Sequence of chain 1.A:
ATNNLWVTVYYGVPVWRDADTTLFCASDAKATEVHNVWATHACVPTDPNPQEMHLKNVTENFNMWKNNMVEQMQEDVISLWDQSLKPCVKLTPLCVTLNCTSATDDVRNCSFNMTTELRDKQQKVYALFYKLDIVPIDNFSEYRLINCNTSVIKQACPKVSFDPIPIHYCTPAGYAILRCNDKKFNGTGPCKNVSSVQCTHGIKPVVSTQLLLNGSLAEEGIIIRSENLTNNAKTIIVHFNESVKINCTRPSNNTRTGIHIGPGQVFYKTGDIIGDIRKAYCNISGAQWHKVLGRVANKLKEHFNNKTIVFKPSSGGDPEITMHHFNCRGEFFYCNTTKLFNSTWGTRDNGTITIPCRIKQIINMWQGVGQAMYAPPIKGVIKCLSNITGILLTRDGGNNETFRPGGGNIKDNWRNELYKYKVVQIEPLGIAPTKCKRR

A small-molecule ligand and the protein it binds are described below.
Small molecule (SMILES): CC(=O)N[C@H]1[C@H](O[C@H]2[C@H](O)[C@@H](NC(C)=O)CO[C@@H]2CO)O[C@H](CO)[C@@H](O[C@@H]2O[C@H](CO[C@H]3O[C@H](CO)[C@@H](O)[C@H](O)[C@@H]3O)[C@@H](O)[C@H](O[C@H]3O[C@H](CO)[C@@H](O)[C@H](O)[C@@H]3O[C@H]3O[C@H](CO)[C@@H](O)[C@H](O)[C@@H]3O)[C@@H]2O)[C@@H]1O

Binding-site contacts:
Ligand atom C7 contacts residue ASN256 of chain 1.A at 3.2 Å.
Ligand atom C3 contacts residue HIS3 of chain 1.C at 4.0 Å.
Ligand atom C2 contacts residue ASN256 of chain 1.A at 2.5 Å.
Ligand atom O7 contacts residue TYR25 of chain 1.C at 3.1 Å.
Ligand atom O5 contacts residue TYR25 of chain 1.C at 3.8 Å.
Ligand atom O5 contacts residue ASN259 of chain 1.A at 3.7 Å.
Ligand atom O5 contacts residue THR258 of chain 1.A at 3.3 Å (h-bond).
Ligand atom N2 contacts residue TYR25 of chain 1.C at 4.2 Å.
Ligand atom O3 contacts residue GLY26 of chain 1.C at 3.5 Å.
Ligand atom C4 contacts residue TYR25 of chain 1.C at 4.2 Å (hydrophobic).
Ligand atom N2 contacts residue ASN256 of chain 1.A at 2.9 Å (h-bond).
Ligand atom C8 contacts residue VAL27 of chain 1.C at 4.1 Å (hydrophobic).
Ligand atom C1 contacts residue ASN259 of chain 1.A at 4.2 Å.
Ligand atom O2 contacts residue HIS3 of chain 1.C at 4.0 Å.
Ligand atom C6 contacts residue HIS3 of chain 1.C at 3.9 Å.
Ligand atom C3 contacts residue ASN256 of chain 1.A at 3.8 Å.
Ligand atom C1 contacts residue ASN256 of chain 1.A at 1.4 Å.
Ligand atom C6 contacts residue TYR25 of chain 1.C at 3.9 Å (hydrophobic).
Ligand atom O6 contacts residue GLN1 of chain 1.C at 3.1 Å (h-bond).
Ligand atom C1 contacts residue TYR25 of chain 1.C at 4.3 Å (hydrophobic).
Ligand atom C6 contacts residue THR258 of chain 1.A at 4.2 Å.
Ligand atom C1 contacts residue THR258 of chain 1.A at 3.2 Å.
Ligand atom C8 contacts residue ASN256 of chain 1.A at 4.3 Å.
Ligand atom O7 contacts residue ASN256 of chain 1.A at 3.1 Å (h-bond).
Ligand atom C5 contacts residue ASN256 of chain 1.A at 3.6 Å.
Ligand atom C7 contacts residue GLY26 of chain 1.C at 4.1 Å.
Ligand atom O5 contacts residue ASN256 of chain 1.A at 2.4 Å (h-bond).
Ligand atom O4 contacts residue TYR25 of chain 1.C at 4.0 Å.
Ligand atom C6 contacts residue GLN1 of chain 1.C at 3.4 Å.
Ligand atom C3 contacts residue GLY26 of chain 1.C at 4.1 Å.
Ligand atom N2 contacts residue GLY26 of chain 1.C at 4.0 Å.
Ligand atom C8 contacts residue ASN28 of chain 1.C at 3.8 Å.
Ligand atom C8 contacts residue GLY26 of chain 1.C at 3.3 Å.
Ligand atom C4 contacts residue ASN256 of chain 1.A at 4.2 Å.
Ligand atom C5 contacts residue THR258 of chain 1.A at 3.4 Å.
Ligand atom C1 contacts residue HIS3 of chain 1.C at 3.5 Å.
Ligand atom C7 contacts residue TYR25 of chain 1.C at 4.0 Å (hydrophobic).
Ligand atom C2 contacts residue TYR25 of chain 1.C at 3.7 Å (hydrophobic).
Ligand atom O5 contacts residue HIS3 of chain 1.C at 3.8 Å.
Ligand atom O3 contacts residue TYR25 of chain 1.C at 3.8 Å.

Sequence of chain 1.C:
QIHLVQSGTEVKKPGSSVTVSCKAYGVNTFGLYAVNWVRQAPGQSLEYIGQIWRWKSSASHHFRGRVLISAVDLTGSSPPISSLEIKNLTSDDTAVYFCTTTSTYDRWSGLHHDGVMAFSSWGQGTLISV